Binding-site contacts:
Ligand atom C7 contacts residue ASN414 of chain 1.E at 3.4 Å.
Ligand atom C2 contacts residue ASN414 of chain 1.E at 2.5 Å.
Ligand atom C8 contacts residue ASN414 of chain 1.E at 4.1 Å.
Ligand atom C4 contacts residue ASN414 of chain 1.E at 4.3 Å.
Ligand atom C8 contacts residue ASN230 of chain 1.E at 3.5 Å.
Ligand atom C3 contacts residue ASN414 of chain 1.E at 3.9 Å.
Ligand atom C5 contacts residue ASN414 of chain 1.E at 3.8 Å.
Ligand atom O7 contacts residue ASN230 of chain 1.E at 4.4 Å.
Ligand atom O7 contacts residue ASN414 of chain 1.E at 3.6 Å (h-bond).
Ligand atom C1 contacts residue ASN414 of chain 1.E at 1.5 Å.
Ligand atom C8 contacts residue NAG1 of chain 1.NA at 3.2 Å.
Ligand atom C7 contacts residue ASN230 of chain 1.E at 4.3 Å.
Ligand atom O5 contacts residue ASN414 of chain 1.E at 2.5 Å (h-bond).
Ligand atom O5 contacts residue PRO259 of chain 1.E at 3.7 Å.
Ligand atom C1 contacts residue PRO259 of chain 1.E at 4.4 Å (hydrophobic).
Ligand atom N2 contacts residue ASN414 of chain 1.E at 2.9 Å (h-bond).

A protein and the small-molecule ligand that binds it are described below.
Small molecule (SMILES): CC(=O)N[C@H]1[C@H](O[C@H]2[C@H](O)[C@@H](NC(C)=O)CO[C@@H]2CO)O[C@H](CO)[C@@H](O)[C@@H]1O

Sequence of chain 1.E:
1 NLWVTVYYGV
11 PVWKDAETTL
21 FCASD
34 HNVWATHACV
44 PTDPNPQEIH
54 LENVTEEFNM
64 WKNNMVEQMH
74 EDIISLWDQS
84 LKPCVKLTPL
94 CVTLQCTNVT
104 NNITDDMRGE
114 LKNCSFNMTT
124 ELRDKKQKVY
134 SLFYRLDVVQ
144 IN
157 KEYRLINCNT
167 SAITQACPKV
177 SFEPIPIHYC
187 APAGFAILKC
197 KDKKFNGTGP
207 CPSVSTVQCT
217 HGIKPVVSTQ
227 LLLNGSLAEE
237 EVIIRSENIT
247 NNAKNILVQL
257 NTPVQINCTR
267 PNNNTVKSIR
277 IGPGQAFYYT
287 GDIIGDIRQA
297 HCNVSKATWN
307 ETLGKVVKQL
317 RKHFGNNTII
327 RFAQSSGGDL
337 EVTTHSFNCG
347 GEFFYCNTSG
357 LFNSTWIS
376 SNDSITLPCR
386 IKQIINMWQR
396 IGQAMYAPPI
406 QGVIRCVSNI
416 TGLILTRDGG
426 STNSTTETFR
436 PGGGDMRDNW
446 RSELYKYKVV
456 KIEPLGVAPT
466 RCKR